Binding-site contacts:
Ligand atom C18 contacts residue ALA284 of chain 1.D at 3.8 Å (hydrophobic).
Ligand atom C13 contacts residue ASP280 of chain 1.D at 3.9 Å.
Ligand atom C22 contacts residue VAL348 of chain 1.D at 3.7 Å (hydrophobic).
Ligand atom C20 contacts residue THR288 of chain 1.D at 4.0 Å.
Ligand atom C22 contacts residue THR288 of chain 1.D at 3.7 Å.
Ligand atom C06 contacts residue GLY283 of chain 1.D at 4.1 Å.
Ligand atom C26 contacts residue ASP280 of chain 1.D at 3.5 Å.
Ligand atom C05 contacts residue ASN184 of chain 1.D at 3.5 Å.
Ligand atom C03 contacts residue ASN184 of chain 1.D at 3.3 Å.
Ligand atom C02 contacts residue GLY283 of chain 1.D at 4.1 Å.
Ligand atom C23 contacts residue THR288 of chain 1.D at 3.9 Å.
Ligand atom C20 contacts residue ALA284 of chain 1.D at 3.9 Å (hydrophobic).
Ligand atom N21 contacts residue HEM1 of chain 1.M at 2.4 Å.
Ligand atom C02 contacts residue ARG221 of chain 1.D at 4.1 Å.
Ligand atom C11 contacts residue GLY279 of chain 1.D at 3.9 Å.
Ligand atom C15 contacts residue PHE96 of chain 1.D at 3.4 Å (hydrophobic).
Ligand atom C12 contacts residue ARG221 of chain 1.D at 4.0 Å.
Ligand atom C03 contacts residue ILE187 of chain 1.D at 4.0 Å (hydrophobic).
Ligand atom C25 contacts residue HEM1 of chain 1.M at 4.0 Å.
Ligand atom C20 contacts residue HEM1 of chain 1.M at 3.0 Å.
Ligand atom C25 contacts residue ALA95 of chain 1.D at 3.3 Å (hydrophobic).
Ligand atom C09 contacts residue GLY283 of chain 1.D at 4.1 Å.
Ligand atom C11 contacts residue ASP280 of chain 1.D at 3.2 Å.
Ligand atom O04 contacts residue ILE187 of chain 1.D at 3.9 Å.
Ligand atom C15 contacts residue VAL464 of chain 1.D at 3.3 Å (hydrophobic).
Ligand atom C26 contacts residue ALA95 of chain 1.D at 3.7 Å (hydrophobic).
Ligand atom O04 contacts residue TYR183 of chain 1.D at 3.3 Å.
Ligand atom C26 contacts residue ALA284 of chain 1.D at 3.9 Å (hydrophobic).
Ligand atom O04 contacts residue ASN184 of chain 1.D at 2.5 Å (h-bond).
Ligand atom C08 contacts residue ILE187 of chain 1.D at 3.5 Å (hydrophobic).
Ligand atom C25 contacts residue ALA284 of chain 1.D at 3.8 Å (hydrophobic).
Ligand atom N21 contacts residue THR288 of chain 1.D at 3.7 Å.
Ligand atom C06 contacts residue ILE188 of chain 1.D at 3.9 Å (hydrophobic).
Ligand atom C05 contacts residue ILE188 of chain 1.D at 4.0 Å (hydrophobic).
Ligand atom C13 contacts residue ALA284 of chain 1.D at 4.0 Å (hydrophobic).
Ligand atom C17 contacts residue VAL464 of chain 1.D at 3.7 Å (hydrophobic).
Ligand atom C12 contacts residue GLY279 of chain 1.D at 4.0 Å.
Ligand atom C23 contacts residue VAL348 of chain 1.D at 3.9 Å (hydrophobic).
Ligand atom C22 contacts residue HEM1 of chain 1.M at 3.3 Å.
Ligand atom C12 contacts residue ASP280 of chain 1.D at 3.8 Å.

The small molecule below binds the protein below.
Small molecule (SMILES): C[C@]12CCC(=O)C=C1CC[C@@H]1[C@@H]2CC[C@]2(C)C(c3cccnc3)=CC[C@@H]12

Sequence of chain 1.D:
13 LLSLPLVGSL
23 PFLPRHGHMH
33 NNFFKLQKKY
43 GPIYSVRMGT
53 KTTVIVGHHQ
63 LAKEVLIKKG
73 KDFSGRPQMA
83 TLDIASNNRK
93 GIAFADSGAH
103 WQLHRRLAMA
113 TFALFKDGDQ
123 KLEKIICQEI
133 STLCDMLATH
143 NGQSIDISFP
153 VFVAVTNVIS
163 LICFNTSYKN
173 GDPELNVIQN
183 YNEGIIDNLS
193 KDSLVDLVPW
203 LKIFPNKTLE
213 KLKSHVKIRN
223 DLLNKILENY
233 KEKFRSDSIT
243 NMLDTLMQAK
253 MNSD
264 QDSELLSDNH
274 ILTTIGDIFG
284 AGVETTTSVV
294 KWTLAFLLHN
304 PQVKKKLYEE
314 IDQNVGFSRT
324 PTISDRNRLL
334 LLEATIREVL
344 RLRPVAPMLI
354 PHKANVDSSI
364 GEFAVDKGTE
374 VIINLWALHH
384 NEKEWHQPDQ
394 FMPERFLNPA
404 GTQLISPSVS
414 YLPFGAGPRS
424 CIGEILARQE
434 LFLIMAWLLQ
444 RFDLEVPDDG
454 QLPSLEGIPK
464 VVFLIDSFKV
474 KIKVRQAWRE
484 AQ